Sequence of chain 23.A:
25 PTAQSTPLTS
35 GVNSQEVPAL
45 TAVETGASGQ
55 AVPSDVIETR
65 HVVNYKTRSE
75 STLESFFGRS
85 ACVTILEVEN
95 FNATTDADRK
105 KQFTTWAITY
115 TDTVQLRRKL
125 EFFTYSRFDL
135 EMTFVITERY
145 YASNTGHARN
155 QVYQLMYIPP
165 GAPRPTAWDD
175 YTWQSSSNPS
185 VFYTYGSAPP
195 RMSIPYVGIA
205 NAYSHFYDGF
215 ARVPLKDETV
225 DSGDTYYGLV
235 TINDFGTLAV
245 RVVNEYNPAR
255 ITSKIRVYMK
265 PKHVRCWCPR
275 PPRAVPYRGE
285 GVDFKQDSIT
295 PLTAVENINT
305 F

A protein and the small-molecule ligand that binds it are described below.
Small molecule (SMILES): CC(=O)N[C@H]1[C@H]([C@H](O)[C@H](O)CO)O[C@@](O)(C(=O)O)C[C@@H]1O

Sequence of chain 22.A:
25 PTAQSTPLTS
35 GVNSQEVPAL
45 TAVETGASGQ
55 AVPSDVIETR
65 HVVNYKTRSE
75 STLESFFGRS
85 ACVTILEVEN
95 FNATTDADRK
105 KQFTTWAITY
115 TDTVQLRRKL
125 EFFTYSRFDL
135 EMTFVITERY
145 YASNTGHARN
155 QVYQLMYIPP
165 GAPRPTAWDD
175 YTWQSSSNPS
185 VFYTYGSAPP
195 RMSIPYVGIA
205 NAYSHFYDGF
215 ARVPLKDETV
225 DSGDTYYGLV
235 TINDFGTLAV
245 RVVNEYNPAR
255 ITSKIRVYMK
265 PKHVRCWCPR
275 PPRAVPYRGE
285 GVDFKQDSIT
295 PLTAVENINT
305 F

Binding-site contacts:
Ligand atom C10 contacts residue TYR250 of chain 22.A at 3.5 Å (hydrophobic).
Ligand atom C11 contacts residue TYR145 of chain 23.A at 3.7 Å (hydrophobic).
Ligand atom N5 contacts residue TYR250 of chain 22.A at 4.4 Å.
Ligand atom O1B contacts residue SER147 of chain 23.A at 3.1 Å (h-bond).
Ligand atom C3 contacts residue PRO252 of chain 22.A at 3.9 Å (hydrophobic).
Ligand atom C8 contacts residue ALA146 of chain 23.A at 4.4 Å (hydrophobic).
Ligand atom O10 contacts residue TYR250 of chain 22.A at 2.7 Å (h-bond).
Ligand atom C1 contacts residue SER147 of chain 23.A at 3.6 Å.
Ligand atom N5 contacts residue TYR145 of chain 23.A at 2.6 Å (h-bond).
Ligand atom C6 contacts residue TYR145 of chain 23.A at 3.4 Å (hydrophobic).
Ligand atom O1A contacts residue PRO252 of chain 22.A at 3.3 Å.
Ligand atom O1B contacts residue ALA146 of chain 23.A at 3.2 Å.
Ligand atom C11 contacts residue ARG143 of chain 23.A at 4.0 Å.
Ligand atom C5 contacts residue TYR145 of chain 23.A at 3.3 Å (hydrophobic).
Ligand atom C6 contacts residue ALA146 of chain 23.A at 4.2 Å (hydrophobic).
Ligand atom O4 contacts residue ASN251 of chain 22.A at 4.2 Å.
Ligand atom O4 contacts residue TYR145 of chain 23.A at 4.2 Å.
Ligand atom C9 contacts residue TYR145 of chain 23.A at 4.2 Å (hydrophobic).
Ligand atom O1A contacts residue SER147 of chain 23.A at 2.8 Å (h-bond).
Ligand atom C4 contacts residue TYR145 of chain 23.A at 3.6 Å (hydrophobic).
Ligand atom O1B contacts residue ASN148 of chain 23.A at 4.3 Å.
Ligand atom O8 contacts residue ALA146 of chain 23.A at 3.3 Å.
Ligand atom C7 contacts residue TYR145 of chain 23.A at 3.8 Å (hydrophobic).
Ligand atom O4 contacts residue PRO252 of chain 22.A at 3.8 Å.
Ligand atom C4 contacts residue PRO252 of chain 22.A at 3.8 Å (hydrophobic).
Ligand atom C1 contacts residue PRO252 of chain 22.A at 4.1 Å (hydrophobic).
Ligand atom C10 contacts residue TYR145 of chain 23.A at 3.6 Å (hydrophobic).
Ligand atom C11 contacts residue TYR250 of chain 22.A at 3.7 Å (hydrophobic).
Ligand atom O1A contacts residue ALA146 of chain 23.A at 4.2 Å.
Ligand atom O4 contacts residue TYR250 of chain 22.A at 3.4 Å.
Ligand atom C1 contacts residue ALA146 of chain 23.A at 3.9 Å (hydrophobic).